Binding-site contacts:
Ligand atom C05 contacts residue GLN862 of chain 1.A at 2.7 Å.
Ligand atom C05 contacts residue TRP799 of chain 1.A at 3.6 Å (hydrophobic).
Ligand atom S06 contacts residue TRP799 of chain 1.A at 3.3 Å (h-bond).
Ligand atom C03 contacts residue TRP799 of chain 1.A at 4.3 Å (hydrophobic).
Ligand atom N04 contacts residue GLN862 of chain 1.A at 3.4 Å (h-bond).
Ligand atom C03 contacts residue MET802 of chain 1.A at 4.1 Å (hydrophobic).
Ligand atom S06 contacts residue GLN862 of chain 1.A at 2.8 Å (h-bond).
Ligand atom N04 contacts residue TRP799 of chain 1.A at 4.1 Å.
Ligand atom C02 contacts residue MET802 of chain 1.A at 4.2 Å (hydrophobic).

This protein binds this small molecule.
Small molecule (SMILES): C=CCN=C=S

Sequence of chain 1.A:
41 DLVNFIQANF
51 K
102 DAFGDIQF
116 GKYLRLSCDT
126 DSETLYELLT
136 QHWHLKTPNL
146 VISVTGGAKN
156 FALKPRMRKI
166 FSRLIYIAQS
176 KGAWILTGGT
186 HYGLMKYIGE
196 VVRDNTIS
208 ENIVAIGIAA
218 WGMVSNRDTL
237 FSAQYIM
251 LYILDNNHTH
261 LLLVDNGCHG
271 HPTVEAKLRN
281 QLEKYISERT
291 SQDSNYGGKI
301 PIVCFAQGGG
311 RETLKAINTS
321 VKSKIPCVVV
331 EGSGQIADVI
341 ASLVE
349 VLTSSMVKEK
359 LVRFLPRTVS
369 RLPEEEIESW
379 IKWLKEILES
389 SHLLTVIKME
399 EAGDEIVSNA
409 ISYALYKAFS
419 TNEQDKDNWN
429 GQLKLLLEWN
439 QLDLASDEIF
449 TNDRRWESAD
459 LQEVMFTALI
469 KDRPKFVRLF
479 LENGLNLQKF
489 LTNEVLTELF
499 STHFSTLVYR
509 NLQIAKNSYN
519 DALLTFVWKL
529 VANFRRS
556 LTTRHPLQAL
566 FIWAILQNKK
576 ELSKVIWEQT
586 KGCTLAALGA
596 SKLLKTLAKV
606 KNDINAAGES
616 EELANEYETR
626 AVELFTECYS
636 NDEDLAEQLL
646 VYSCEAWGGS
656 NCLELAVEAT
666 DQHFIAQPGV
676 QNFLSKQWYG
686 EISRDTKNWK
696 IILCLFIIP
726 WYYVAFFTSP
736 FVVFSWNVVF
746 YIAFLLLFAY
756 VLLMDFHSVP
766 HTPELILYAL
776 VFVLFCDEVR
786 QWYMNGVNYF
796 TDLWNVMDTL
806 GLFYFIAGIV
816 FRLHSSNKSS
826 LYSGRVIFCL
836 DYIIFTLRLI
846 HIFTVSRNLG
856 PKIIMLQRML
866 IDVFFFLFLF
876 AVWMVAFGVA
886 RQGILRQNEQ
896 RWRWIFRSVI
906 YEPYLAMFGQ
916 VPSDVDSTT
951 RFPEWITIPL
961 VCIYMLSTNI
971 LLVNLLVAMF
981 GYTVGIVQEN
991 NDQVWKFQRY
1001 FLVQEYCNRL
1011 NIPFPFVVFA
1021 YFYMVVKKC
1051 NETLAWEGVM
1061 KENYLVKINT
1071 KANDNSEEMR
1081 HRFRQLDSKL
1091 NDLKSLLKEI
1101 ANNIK